Binding-site contacts:
Ligand atom N2 contacts residue ASN170 of chain 1.E at 3.0 Å (h-bond).
Ligand atom C3 contacts residue ASN241 of chain 1.E at 4.1 Å.
Ligand atom N2 contacts residue ASN241 of chain 1.E at 3.1 Å (h-bond).
Ligand atom C7 contacts residue ASN170 of chain 1.E at 3.8 Å.
Ligand atom O5 contacts residue ASN241 of chain 1.E at 3.8 Å.
Ligand atom C7 contacts residue ALA243 of chain 1.E at 4.3 Å (hydrophobic).
Ligand atom O7 contacts residue ALA243 of chain 1.E at 4.5 Å.
Ligand atom C6 contacts residue ASN170 of chain 1.E at 4.1 Å.
Ligand atom C1 contacts residue ASN241 of chain 1.E at 4.0 Å.
Ligand atom O4 contacts residue ASN241 of chain 1.E at 4.0 Å.
Ligand atom C2 contacts residue ASN241 of chain 1.E at 4.1 Å.
Ligand atom C3 contacts residue ASN170 of chain 1.E at 3.8 Å.
Ligand atom C7 contacts residue ASN241 of chain 1.E at 3.8 Å.
Ligand atom C4 contacts residue ASN241 of chain 1.E at 4.4 Å.
Ligand atom C1 contacts residue ASN170 of chain 1.E at 1.4 Å.
Ligand atom C5 contacts residue ASN170 of chain 1.E at 3.6 Å.
Ligand atom O7 contacts residue ASN170 of chain 1.E at 4.1 Å.
Ligand atom O7 contacts residue ASN241 of chain 1.E at 4.0 Å.
Ligand atom O5 contacts residue ASN170 of chain 1.E at 2.4 Å (h-bond).
Ligand atom C2 contacts residue ASN170 of chain 1.E at 2.4 Å.
Ligand atom C8 contacts residue ASN241 of chain 1.E at 3.5 Å.
Ligand atom C8 contacts residue ALA243 of chain 1.E at 3.7 Å (hydrophobic).
Ligand atom C4 contacts residue ASN170 of chain 1.E at 4.2 Å.
Ligand atom C8 contacts residue SER222 of chain 1.A at 4.1 Å.
Ligand atom C5 contacts residue ASN241 of chain 1.E at 4.3 Å.
Ligand atom C8 contacts residue ASP242 of chain 1.E at 4.0 Å.

Sequence of chain 1.E:
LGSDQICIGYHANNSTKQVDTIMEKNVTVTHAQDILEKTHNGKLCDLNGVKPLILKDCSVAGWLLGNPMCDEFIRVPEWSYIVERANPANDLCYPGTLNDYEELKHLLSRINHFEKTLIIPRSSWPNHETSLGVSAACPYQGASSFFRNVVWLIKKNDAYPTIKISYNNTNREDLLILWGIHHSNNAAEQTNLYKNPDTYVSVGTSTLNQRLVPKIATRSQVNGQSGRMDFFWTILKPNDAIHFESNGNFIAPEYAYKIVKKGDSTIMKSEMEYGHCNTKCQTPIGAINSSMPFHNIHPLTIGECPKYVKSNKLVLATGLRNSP

Sequence of chain 1.A:
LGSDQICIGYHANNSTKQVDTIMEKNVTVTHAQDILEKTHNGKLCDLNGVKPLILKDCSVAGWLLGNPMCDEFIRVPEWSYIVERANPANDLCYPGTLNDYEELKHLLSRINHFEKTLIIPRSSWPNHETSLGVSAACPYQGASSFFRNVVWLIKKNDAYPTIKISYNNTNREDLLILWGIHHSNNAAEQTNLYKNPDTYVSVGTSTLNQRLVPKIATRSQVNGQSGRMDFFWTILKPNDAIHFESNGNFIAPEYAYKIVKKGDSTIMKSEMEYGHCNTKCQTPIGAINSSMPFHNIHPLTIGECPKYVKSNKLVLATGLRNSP

A small-molecule ligand and the protein it binds are described below.
Small molecule (SMILES): CC(=O)N[C@H]1[C@H](O[C@H]2[C@H](O)[C@@H](NC(C)=O)CO[C@@H]2CO)O[C@H](CO)[C@@H](O[C@@H]2O[C@H](CO)[C@@H](O)[C@H](O)[C@@H]2O)[C@@H]1O